Binding-site contacts:
Ligand atom O6 contacts residue TYR22 of chain 1.B at 2.1 Å (h-bond).
Ligand atom O4 contacts residue LYS99 of chain 1.B at 4.2 Å.
Ligand atom C5 contacts residue TYR22 of chain 1.B at 4.0 Å (hydrophobic).
Ligand atom O6 contacts residue ARG15 of chain 1.B at 4.0 Å.
Ligand atom C5 contacts residue LYS79 of chain 1.B at 3.9 Å.
Ligand atom O5 contacts residue LYS79 of chain 1.B at 3.5 Å (salt-bridge).
Ligand atom C6 contacts residue TYR22 of chain 1.B at 3.5 Å (hydrophobic).
Ligand atom C6 contacts residue LYS79 of chain 1.B at 3.0 Å.
Ligand atom C1 contacts residue LYS79 of chain 1.B at 4.2 Å.
Ligand atom O6 contacts residue LYS99 of chain 1.B at 4.4 Å.
Ligand atom O5 contacts residue SER76 of chain 1.B at 3.4 Å.
Ligand atom O41 contacts residue SER76 of chain 1.B at 2.7 Å (h-bond).
Ligand atom O5 contacts residue LYS99 of chain 1.B at 3.5 Å.
Ligand atom O1 contacts residue TYR22 of chain 1.B at 4.4 Å.
Ligand atom O6 contacts residue LYS79 of chain 1.B at 2.7 Å (salt-bridge).
Ligand atom O5 contacts residue TYR22 of chain 1.B at 4.2 Å.
Ligand atom P4 contacts residue SER76 of chain 1.B at 3.5 Å.
Ligand atom O42 contacts residue SER76 of chain 1.B at 3.3 Å (h-bond).
Ligand atom O1 contacts residue LYS79 of chain 1.B at 3.9 Å.
Ligand atom O42 contacts residue LYS99 of chain 1.B at 4.4 Å.
Ligand atom C1 contacts residue TYR22 of chain 1.B at 4.0 Å (hydrophobic).
Ligand atom O1 contacts residue ARG15 of chain 1.B at 4.0 Å.
Ligand atom O4 contacts residue SER76 of chain 1.B at 4.5 Å.
Ligand atom C5 contacts residue LYS99 of chain 1.B at 3.7 Å.

The protein below binds the small molecule below.
Small molecule (SMILES): O=P(O)(O)OC1[C@@H](O)[C@@H](O)C(O)[C@H](O)[C@H]1O

Sequence of chain 1.B:
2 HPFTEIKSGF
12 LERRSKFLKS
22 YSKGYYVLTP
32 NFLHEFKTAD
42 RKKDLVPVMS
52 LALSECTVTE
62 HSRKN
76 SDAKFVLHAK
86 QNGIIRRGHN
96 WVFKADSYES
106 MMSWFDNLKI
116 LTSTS